Sequence of chain 5.C:
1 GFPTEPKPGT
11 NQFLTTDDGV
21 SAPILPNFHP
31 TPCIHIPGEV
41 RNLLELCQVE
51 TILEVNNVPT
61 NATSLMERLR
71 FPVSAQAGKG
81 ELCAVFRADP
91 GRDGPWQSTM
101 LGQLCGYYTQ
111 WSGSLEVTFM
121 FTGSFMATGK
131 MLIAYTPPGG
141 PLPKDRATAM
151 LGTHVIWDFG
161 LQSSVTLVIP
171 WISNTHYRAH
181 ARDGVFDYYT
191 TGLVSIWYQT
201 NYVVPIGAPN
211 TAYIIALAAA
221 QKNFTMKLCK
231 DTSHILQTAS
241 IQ

A protein and the small-molecule ligand that binds it are described below.
Small molecule (SMILES): Cc1cc(CCCCCCCOc2ccc(C3=NCCO3)cc2)on1

Sequence of chain 6.C:
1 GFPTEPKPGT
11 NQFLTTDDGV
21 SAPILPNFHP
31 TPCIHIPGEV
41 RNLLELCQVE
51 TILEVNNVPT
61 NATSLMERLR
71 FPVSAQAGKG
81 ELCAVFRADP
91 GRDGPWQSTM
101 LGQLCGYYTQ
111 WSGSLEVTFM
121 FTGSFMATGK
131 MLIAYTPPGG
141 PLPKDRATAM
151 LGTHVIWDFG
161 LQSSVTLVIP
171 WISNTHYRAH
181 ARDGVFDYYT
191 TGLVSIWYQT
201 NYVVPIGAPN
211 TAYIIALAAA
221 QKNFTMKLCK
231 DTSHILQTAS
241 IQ

Sequence of chain 5.A:
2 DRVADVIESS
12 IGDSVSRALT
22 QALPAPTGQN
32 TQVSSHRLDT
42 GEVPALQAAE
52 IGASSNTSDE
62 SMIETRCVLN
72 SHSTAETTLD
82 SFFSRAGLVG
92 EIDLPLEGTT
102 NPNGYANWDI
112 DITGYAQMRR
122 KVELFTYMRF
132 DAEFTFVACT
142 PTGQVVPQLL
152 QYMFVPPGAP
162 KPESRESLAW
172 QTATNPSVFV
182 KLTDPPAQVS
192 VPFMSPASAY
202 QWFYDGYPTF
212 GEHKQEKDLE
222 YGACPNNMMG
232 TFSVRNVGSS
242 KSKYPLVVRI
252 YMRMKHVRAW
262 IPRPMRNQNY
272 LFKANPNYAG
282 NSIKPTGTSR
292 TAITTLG

Binding-site contacts:
Ligand atom C5B contacts residue ASP112 of chain 5.A at 3.9 Å.
Ligand atom N2 contacts residue PHE233 of chain 5.A at 3.8 Å.
Ligand atom C4 contacts residue VAL190 of chain 5.A at 3.8 Å (hydrophobic).
Ligand atom C5B contacts residue ILE113 of chain 5.A at 3.5 Å (hydrophobic).
Ligand atom O1 contacts residue PHE155 of chain 5.A at 3.5 Å.
Ligand atom C2B contacts residue TRP203 of chain 5.A at 4.1 Å (hydrophobic).
Ligand atom O1B contacts residue TYR201 of chain 5.A at 3.4 Å.
Ligand atom C3C contacts residue PHE135 of chain 5.A at 3.8 Å (hydrophobic).
Ligand atom C4C contacts residue PHE135 of chain 5.A at 3.7 Å (hydrophobic).
Ligand atom N2 contacts residue PHE155 of chain 5.A at 3.6 Å.
Ligand atom C6C contacts residue TYR201 of chain 5.A at 4.0 Å (hydrophobic).
Ligand atom C5 contacts residue PHE155 of chain 5.A at 3.9 Å (hydrophobic).
Ligand atom C31 contacts residue VAL179 of chain 5.A at 3.5 Å (hydrophobic).
Ligand atom O1A contacts residue ASN228 of chain 5.A at 3.7 Å.
Ligand atom O1 contacts residue PHE233 of chain 5.A at 3.1 Å.
Ligand atom C4 contacts residue ILE24 of chain 5.C at 4.0 Å (hydrophobic).
Ligand atom C5C contacts residue PHE135 of chain 5.A at 3.5 Å (hydrophobic).
Ligand atom C5B contacts residue ILE111 of chain 5.A at 4.0 Å (hydrophobic).
Ligand atom C5A contacts residue ASN228 of chain 5.A at 4.0 Å.
Ligand atom C3B contacts residue ASN228 of chain 5.A at 4.0 Å.
Ligand atom C2C contacts residue VAL192 of chain 5.A at 3.7 Å (hydrophobic).
Ligand atom C4B contacts residue ASN228 of chain 5.A at 4.0 Å.
Ligand atom C5 contacts residue PHE233 of chain 5.A at 3.9 Å (hydrophobic).
Ligand atom O1B contacts residue MET230 of chain 5.A at 4.0 Å.
Ligand atom C3B contacts residue TRP203 of chain 5.A at 3.2 Å (hydrophobic).
Ligand atom C31 contacts residue ILE24 of chain 5.C at 3.6 Å (hydrophobic).
Ligand atom C31 contacts residue PRO177 of chain 5.A at 3.9 Å (hydrophobic).
Ligand atom C2A contacts residue TRP203 of chain 5.A at 3.6 Å (hydrophobic).
Ligand atom N3A contacts residue ASP112 of chain 5.A at 2.8 Å (salt-bridge).
Ligand atom C3 contacts residue PHE155 of chain 5.A at 4.0 Å (hydrophobic).
Ligand atom C5C contacts residue ILE111 of chain 5.A at 3.7 Å (hydrophobic).
Ligand atom C4A contacts residue ASP112 of chain 5.A at 3.0 Å.
Ligand atom C7C contacts residue MET230 of chain 5.A at 4.0 Å (hydrophobic).
Ligand atom C6B contacts residue ILE113 of chain 5.A at 4.0 Å (hydrophobic).
Ligand atom C2B contacts residue TYR201 of chain 5.A at 3.4 Å (hydrophobic).
Ligand atom C4A contacts residue THR114 of chain 5.A at 3.6 Å.
Ligand atom N3A contacts residue ILE113 of chain 5.A at 3.7 Å.
Ligand atom O1A contacts residue TRP203 of chain 5.A at 3.3 Å.
Ligand atom C4C contacts residue VAL192 of chain 5.A at 3.5 Å (hydrophobic).
Ligand atom C4B contacts residue TRP203 of chain 5.A at 3.6 Å (hydrophobic).